Binding-site contacts:
Ligand atom PA contacts residue ARG317 of chain 1.A at 3.6 Å.
Ligand atom O2A contacts residue ARG406 of chain 1.A at 3.6 Å.
Ligand atom O2A contacts residue GLU318 of chain 1.A at 3.5 Å (salt-bridge).
Ligand atom PA contacts residue MN1 of chain 1.B at 3.4 Å.
Ligand atom O1A contacts residue ARG317 of chain 1.A at 3.3 Å (salt-bridge).
Ligand atom C8 contacts residue CYS106 of chain 1.A at 3.5 Å (hydrophobic).
Ligand atom C5 contacts residue MET125 of chain 1.A at 3.7 Å (hydrophobic).
Ligand atom C10 contacts residue ASN310 of chain 1.A at 3.3 Å.
Ligand atom C2 contacts residue ARG265 of chain 1.A at 3.6 Å.
Ligand atom O2B contacts residue MN1 of chain 1.B at 2.6 Å.
Ligand atom O1A contacts residue ASN310 of chain 1.A at 3.2 Å (h-bond).
Ligand atom O2A contacts residue MN1 of chain 1.B at 3.6 Å.
Ligand atom C4 contacts residue ILE306 of chain 1.A at 3.6 Å (hydrophobic).
Ligand atom O1A contacts residue THR314 of chain 1.A at 3.3 Å.
Ligand atom C2 contacts residue MET125 of chain 1.A at 3.7 Å (hydrophobic).
Ligand atom PB contacts residue MN1 of chain 1.B at 3.5 Å.
Ligand atom S1 contacts residue ARG265 of chain 1.A at 3.3 Å (salt-bridge).
Ligand atom PA contacts residue ARG406 of chain 1.A at 3.7 Å.
Ligand atom O3B contacts residue ARG265 of chain 1.A at 3.7 Å.
Ligand atom O1A contacts residue MN1 of chain 1.B at 2.4 Å.
Ligand atom C10 contacts residue TYR126 of chain 1.A at 3.2 Å (hydrophobic).
Ligand atom O3A contacts residue ARG406 of chain 1.A at 2.7 Å (salt-bridge).
Ligand atom C8 contacts residue TYR122 of chain 1.A at 3.5 Å (hydrophobic).
Ligand atom S1 contacts residue ASN310 of chain 1.A at 3.4 Å (h-bond).
Ligand atom O2B contacts residue MG1 of chain 1.D at 2.6 Å.
Ligand atom O2B contacts residue GLU318 of chain 1.A at 3.0 Å (salt-bridge).
Ligand atom O2A contacts residue ARG317 of chain 1.A at 3.1 Å (salt-bridge).
Ligand atom O3B contacts residue ASN129 of chain 1.A at 2.9 Å (h-bond).
Ligand atom C5 contacts residue THR269 of chain 1.A at 3.3 Å.
Ligand atom C9 contacts residue TYR392 of chain 1.A at 3.6 Å (hydrophobic).
Ligand atom O3A contacts residue ARG317 of chain 1.A at 3.6 Å.
Ligand atom C1 contacts residue MET125 of chain 1.A at 3.8 Å (hydrophobic).
Ligand atom O1B contacts residue MN1 of chain 1.B at 3.8 Å.
Ligand atom C10 contacts residue TYR392 of chain 1.A at 3.8 Å (hydrophobic).
Ligand atom O3A contacts residue TYR126 of chain 1.A at 3.6 Å.
Ligand atom C9 contacts residue THR102 of chain 1.A at 3.5 Å.
Ligand atom C6 contacts residue TYR122 of chain 1.A at 3.4 Å (hydrophobic).
Ligand atom C7 contacts residue TYR122 of chain 1.A at 3.7 Å (hydrophobic).
Ligand atom O2B contacts residue ASN310 of chain 1.A at 3.8 Å.
Ligand atom C1 contacts residue ARG265 of chain 1.A at 3.6 Å.

Sequence of chain 1.A:
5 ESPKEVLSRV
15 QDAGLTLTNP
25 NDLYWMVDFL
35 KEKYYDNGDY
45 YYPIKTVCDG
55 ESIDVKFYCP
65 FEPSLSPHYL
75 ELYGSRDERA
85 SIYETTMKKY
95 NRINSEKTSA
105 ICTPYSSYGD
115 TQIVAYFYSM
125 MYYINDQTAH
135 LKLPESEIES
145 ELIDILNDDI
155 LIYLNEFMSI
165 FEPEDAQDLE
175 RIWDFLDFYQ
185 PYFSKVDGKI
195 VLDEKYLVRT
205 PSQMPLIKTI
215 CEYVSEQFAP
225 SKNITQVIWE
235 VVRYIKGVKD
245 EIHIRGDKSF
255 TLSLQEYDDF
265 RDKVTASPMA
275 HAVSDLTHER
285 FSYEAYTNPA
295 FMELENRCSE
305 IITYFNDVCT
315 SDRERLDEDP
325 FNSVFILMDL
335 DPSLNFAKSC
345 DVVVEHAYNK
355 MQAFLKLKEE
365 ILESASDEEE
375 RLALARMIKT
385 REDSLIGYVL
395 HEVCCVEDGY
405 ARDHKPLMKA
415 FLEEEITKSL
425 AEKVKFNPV

This protein binds this small molecule.
Small molecule (SMILES): CC(C)=CCCC(C)=CCS[P](=O)(O)OP(=O)(O)O